Binding-site contacts:
Ligand atom C23 contacts residue ILE266 of chain 1.E at 4.0 Å (hydrophobic).
Ligand atom C9 contacts residue ILE240 of chain 1.E at 3.7 Å (hydrophobic).
Ligand atom O2 contacts residue ASP88 of chain 1.E at 3.9 Å.
Ligand atom O4 contacts residue TYR89 of chain 1.E at 4.0 Å.
Ligand atom C6 contacts residue ILE244 of chain 1.E at 3.9 Å (hydrophobic).
Ligand atom C1 contacts residue MET92 of chain 1.E at 3.7 Å (hydrophobic).
Ligand atom C18 contacts residue LEU85 of chain 1.E at 3.9 Å (hydrophobic).
Ligand atom C16 contacts residue LEU85 of chain 1.E at 3.5 Å (hydrophobic).
Ligand atom O7 contacts residue GLN65 of chain 1.E at 3.9 Å.
Ligand atom C17 contacts residue LEU85 of chain 1.E at 3.8 Å (hydrophobic).
Ligand atom C16 contacts residue CYS160 of chain 1.E at 3.9 Å (hydrophobic).
Ligand atom O7 contacts residue VAL84 of chain 1.E at 3.2 Å.
Ligand atom C21 contacts residue TYR262 of chain 1.E at 3.3 Å (hydrophobic).
Ligand atom O3 contacts residue ILE240 of chain 1.E at 4.0 Å.
Ligand atom C15 contacts residue LEU85 of chain 1.E at 3.6 Å (hydrophobic).
Ligand atom C17 contacts residue TRP74 of chain 1.E at 4.0 Å (hydrophobic).
Ligand atom C3 contacts residue ASP88 of chain 1.E at 3.6 Å.
Ligand atom C7 contacts residue VAL180 of chain 1.E at 3.6 Å (hydrophobic).
Ligand atom C10 contacts residue TYR89 of chain 1.E at 3.8 Å (hydrophobic).
Ligand atom C15 contacts residue GLN65 of chain 1.E at 3.8 Å.
Ligand atom C1 contacts residue TRP237 of chain 1.E at 3.5 Å (hydrophobic).
Ligand atom O7 contacts residue LEU85 of chain 1.E at 3.9 Å.
Ligand atom C4 contacts residue MET92 of chain 1.E at 3.9 Å (hydrophobic).
Ligand atom C2 contacts residue TYR270 of chain 1.E at 3.6 Å (hydrophobic).
Ligand atom C7 contacts residue ILE244 of chain 1.E at 3.7 Å (hydrophobic).
Ligand atom C23 contacts residue ASP88 of chain 1.E at 3.9 Å.
Ligand atom C9 contacts residue TYR262 of chain 1.E at 3.5 Å (hydrophobic).
Ligand atom O1 contacts residue ASP88 of chain 1.E at 3.6 Å.
Ligand atom O3 contacts residue ILE244 of chain 1.E at 3.8 Å.
Ligand atom O4 contacts residue ILE244 of chain 1.E at 3.9 Å.
Ligand atom C18 contacts residue GLN65 of chain 1.E at 3.5 Å.
Ligand atom O2 contacts residue MET92 of chain 1.E at 4.0 Å.
Ligand atom O1 contacts residue TYR270 of chain 1.E at 3.0 Å.
Ligand atom O8 contacts residue ILE266 of chain 1.E at 3.2 Å.
Ligand atom C10 contacts residue ILE244 of chain 1.E at 3.6 Å (hydrophobic).
Ligand atom C2 contacts residue ASP88 of chain 1.E at 3.2 Å.
Ligand atom C11 contacts residue TYR262 of chain 1.E at 3.5 Å (hydrophobic).
Ligand atom C1 contacts residue TYR270 of chain 1.E at 4.0 Å (hydrophobic).
Ligand atom O4 contacts residue VAL180 of chain 1.E at 4.0 Å.
Ligand atom O6 contacts residue LEU85 of chain 1.E at 3.8 Å.

A small-molecule ligand and the protein it binds are described below.
Small molecule (SMILES): COCO[C@H]1C[C@@H](C(=O)OC)[C@]2(C)CC[C@H]3C(=O)O[C@H](c4ccoc4)C[C@]3(C)[C@H]2C1=O

Sequence of chain 1.E:
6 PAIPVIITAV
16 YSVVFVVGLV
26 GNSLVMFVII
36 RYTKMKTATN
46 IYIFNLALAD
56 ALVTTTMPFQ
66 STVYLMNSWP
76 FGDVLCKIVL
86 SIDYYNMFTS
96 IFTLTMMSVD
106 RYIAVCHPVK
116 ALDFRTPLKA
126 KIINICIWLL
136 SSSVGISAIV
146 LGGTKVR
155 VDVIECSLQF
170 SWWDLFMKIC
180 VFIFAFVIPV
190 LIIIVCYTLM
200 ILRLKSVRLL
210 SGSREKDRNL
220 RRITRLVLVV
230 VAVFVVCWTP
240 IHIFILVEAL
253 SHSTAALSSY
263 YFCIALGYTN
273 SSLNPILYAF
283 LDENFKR